Sequence of chain 1.A:
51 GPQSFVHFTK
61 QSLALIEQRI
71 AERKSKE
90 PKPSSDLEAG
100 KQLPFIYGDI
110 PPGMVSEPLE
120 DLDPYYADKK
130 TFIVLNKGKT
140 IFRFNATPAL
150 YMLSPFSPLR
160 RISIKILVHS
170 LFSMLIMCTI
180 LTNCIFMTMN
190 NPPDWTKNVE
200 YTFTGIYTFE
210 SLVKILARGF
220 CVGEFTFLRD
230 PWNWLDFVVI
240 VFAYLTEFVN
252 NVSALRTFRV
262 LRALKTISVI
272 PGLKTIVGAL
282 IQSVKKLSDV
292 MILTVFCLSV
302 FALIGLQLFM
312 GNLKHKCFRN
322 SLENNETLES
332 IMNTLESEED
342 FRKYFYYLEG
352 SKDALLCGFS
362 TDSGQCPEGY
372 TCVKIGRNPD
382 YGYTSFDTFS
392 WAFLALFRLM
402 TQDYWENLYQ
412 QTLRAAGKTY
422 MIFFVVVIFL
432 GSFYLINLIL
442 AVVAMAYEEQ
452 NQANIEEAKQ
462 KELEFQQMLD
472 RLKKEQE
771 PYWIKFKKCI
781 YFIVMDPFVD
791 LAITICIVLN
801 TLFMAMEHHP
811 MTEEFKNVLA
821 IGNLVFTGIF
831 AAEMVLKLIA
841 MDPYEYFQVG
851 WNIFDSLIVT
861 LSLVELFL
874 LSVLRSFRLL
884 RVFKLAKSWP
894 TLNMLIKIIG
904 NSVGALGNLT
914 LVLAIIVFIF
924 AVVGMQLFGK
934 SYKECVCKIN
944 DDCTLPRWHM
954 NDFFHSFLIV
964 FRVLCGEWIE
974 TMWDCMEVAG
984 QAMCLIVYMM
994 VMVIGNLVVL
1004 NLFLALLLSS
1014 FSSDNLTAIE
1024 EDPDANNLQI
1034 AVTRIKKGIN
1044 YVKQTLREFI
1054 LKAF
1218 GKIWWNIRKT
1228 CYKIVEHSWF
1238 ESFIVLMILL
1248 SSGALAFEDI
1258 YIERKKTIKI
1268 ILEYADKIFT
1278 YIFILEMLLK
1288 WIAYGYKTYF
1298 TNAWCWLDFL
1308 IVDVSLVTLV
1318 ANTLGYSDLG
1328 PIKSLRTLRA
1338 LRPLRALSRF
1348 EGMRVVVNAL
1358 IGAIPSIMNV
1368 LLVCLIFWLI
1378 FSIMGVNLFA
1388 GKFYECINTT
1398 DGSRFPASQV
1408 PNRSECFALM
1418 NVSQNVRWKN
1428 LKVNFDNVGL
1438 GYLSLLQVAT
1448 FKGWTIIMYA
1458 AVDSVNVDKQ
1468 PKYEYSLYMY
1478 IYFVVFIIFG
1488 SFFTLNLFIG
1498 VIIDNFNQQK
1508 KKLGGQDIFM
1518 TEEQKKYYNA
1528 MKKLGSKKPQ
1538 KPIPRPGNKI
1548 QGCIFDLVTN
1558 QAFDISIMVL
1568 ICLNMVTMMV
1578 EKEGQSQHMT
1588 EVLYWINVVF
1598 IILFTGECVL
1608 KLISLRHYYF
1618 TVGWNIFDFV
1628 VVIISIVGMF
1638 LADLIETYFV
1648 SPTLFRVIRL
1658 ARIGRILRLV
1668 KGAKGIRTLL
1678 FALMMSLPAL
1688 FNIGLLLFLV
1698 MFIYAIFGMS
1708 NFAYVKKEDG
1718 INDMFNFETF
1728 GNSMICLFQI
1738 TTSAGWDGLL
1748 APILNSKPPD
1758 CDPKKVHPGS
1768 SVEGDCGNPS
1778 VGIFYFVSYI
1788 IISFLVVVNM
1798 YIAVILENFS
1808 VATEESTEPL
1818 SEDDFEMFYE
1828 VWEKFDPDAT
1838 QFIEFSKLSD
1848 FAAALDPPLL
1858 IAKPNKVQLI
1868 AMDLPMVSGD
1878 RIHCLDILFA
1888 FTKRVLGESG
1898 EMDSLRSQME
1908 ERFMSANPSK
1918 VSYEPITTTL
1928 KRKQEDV

This small molecule binds to this protein.
Small molecule (SMILES): CC(=O)N[C@@H]1[C@@H](O)[C@H](O)[C@@H](CO)O[C@H]1O

Binding-site contacts:
Ligand atom C2 contacts residue ASN326 of chain 1.A at 2.6 Å.
Ligand atom O7 contacts residue ASN326 of chain 1.A at 4.0 Å.
Ligand atom C7 contacts residue ASN326 of chain 1.A at 3.8 Å.
Ligand atom C3 contacts residue ASN326 of chain 1.A at 3.9 Å.
Ligand atom C4 contacts residue ASN326 of chain 1.A at 4.2 Å.
Ligand atom O5 contacts residue ASN326 of chain 1.A at 2.3 Å (h-bond).
Ligand atom C5 contacts residue ASN326 of chain 1.A at 3.6 Å.
Ligand atom C1 contacts residue ASN326 of chain 1.A at 1.4 Å.
Ligand atom N2 contacts residue ASN326 of chain 1.A at 3.0 Å (h-bond).